Binding-site contacts:
Ligand atom CAL contacts residue SER94 of chain 1.B at 3.2 Å.
Ligand atom CBE contacts residue TYR158 of chain 1.B at 3.3 Å (hydrophobic).
Ligand atom CAS contacts residue NAD1 of chain 1.G at 1.0 Å.
Ligand atom CBG contacts residue NAD1 of chain 1.G at 1.1 Å.
Ligand atom CBJ contacts residue TYR158 of chain 1.B at 1.9 Å (hydrophobic).
Ligand atom NAU contacts residue NAD1 of chain 1.G at 1.2 Å (h-bond).
Ligand atom CAL contacts residue NAD1 of chain 1.G at 1.4 Å.
Ligand atom CBB contacts residue NAD1 of chain 1.G at 2.4 Å.
Ligand atom NAV contacts residue NAD1 of chain 1.G at 2.4 Å.
Ligand atom CAP contacts residue LYS165 of chain 1.B at 3.3 Å.
Ligand atom N contacts residue NAD1 of chain 1.G at 2.5 Å.
Ligand atom OAJ contacts residue NAD1 of chain 1.G at 1.9 Å (h-bond).
Ligand atom CBE contacts residue MET103 of chain 1.B at 3.3 Å (hydrophobic).
Ligand atom CAK contacts residue ILE21 of chain 1.B at 3.4 Å (hydrophobic).
Ligand atom OAF contacts residue NAD1 of chain 1.G at 2.3 Å (h-bond).
Ligand atom OAJ contacts residue PRO193 of chain 1.B at 3.3 Å.
Ligand atom CAL contacts residue ILE95 of chain 1.B at 3.3 Å (hydrophobic).
Ligand atom CBH contacts residue NAD1 of chain 1.G at 1.6 Å.
Ligand atom OAX contacts residue TYR158 of chain 1.B at 2.0 Å.
Ligand atom CBF contacts residue NAD1 of chain 1.G at 0.8 Å.
Ligand atom OAJ contacts residue ILE194 of chain 1.B at 3.3 Å (h-bond).
Ligand atom CAD contacts residue TYR158 of chain 1.B at 0.7 Å (hydrophobic).
Ligand atom O contacts residue PHE149 of chain 1.B at 2.8 Å.
Ligand atom CAK contacts residue NAD1 of chain 1.G at 1.2 Å.
Ligand atom NAT contacts residue ASP148 of chain 1.B at 3.0 Å (salt-bridge).
Ligand atom CBL contacts residue NAD1 of chain 1.G at 2.4 Å.
Ligand atom NAT contacts residue NAD1 of chain 1.G at 0.6 Å.
Ligand atom CBK contacts residue NAD1 of chain 1.G at 2.6 Å.
Ligand atom CBD contacts residue TYR158 of chain 1.B at 2.3 Å (hydrophobic).
Ligand atom CAQ contacts residue NAD1 of chain 1.G at 0.7 Å.
Ligand atom OAI contacts residue LYS165 of chain 1.B at 2.8 Å (salt-bridge).
Ligand atom CAN contacts residue SER94 of chain 1.B at 3.2 Å.
Ligand atom CAM contacts residue NAD1 of chain 1.G at 1.0 Å.
Ligand atom CAP contacts residue NAD1 of chain 1.G at 0.6 Å.
Ligand atom CAO contacts residue NAD1 of chain 1.G at 0.8 Å.
Ligand atom OAI contacts residue NAD1 of chain 1.G at 0.7 Å (h-bond).
Ligand atom C contacts residue NAD1 of chain 1.G at 3.2 Å.
Ligand atom CBK contacts residue TYR158 of chain 1.B at 3.0 Å (hydrophobic).
Ligand atom CAN contacts residue NAD1 of chain 1.G at 1.2 Å.
Ligand atom OAH contacts residue TYR158 of chain 1.B at 3.1 Å (h-bond).

The small molecule below binds the protein below.
Small molecule (SMILES): CC/C(C)=C1\OC(=O)[C@H](C)[C@H](O)[C@H](Cc2cccnc2)NC(=O)[C@@H](NC(=O)c2ncccc2O)[C@@H](C)OC1=O

Sequence of chain 1.B:
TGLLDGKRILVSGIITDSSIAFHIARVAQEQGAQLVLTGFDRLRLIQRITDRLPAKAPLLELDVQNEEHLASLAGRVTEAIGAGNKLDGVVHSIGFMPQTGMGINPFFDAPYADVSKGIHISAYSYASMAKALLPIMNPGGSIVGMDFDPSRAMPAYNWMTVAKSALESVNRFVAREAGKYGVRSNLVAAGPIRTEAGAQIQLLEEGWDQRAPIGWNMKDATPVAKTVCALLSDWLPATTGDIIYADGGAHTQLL